A small-molecule ligand and the protein it binds are described below.
Small molecule (SMILES): C[N+](C)(C)[O-]

Sequence of chain 1.F:
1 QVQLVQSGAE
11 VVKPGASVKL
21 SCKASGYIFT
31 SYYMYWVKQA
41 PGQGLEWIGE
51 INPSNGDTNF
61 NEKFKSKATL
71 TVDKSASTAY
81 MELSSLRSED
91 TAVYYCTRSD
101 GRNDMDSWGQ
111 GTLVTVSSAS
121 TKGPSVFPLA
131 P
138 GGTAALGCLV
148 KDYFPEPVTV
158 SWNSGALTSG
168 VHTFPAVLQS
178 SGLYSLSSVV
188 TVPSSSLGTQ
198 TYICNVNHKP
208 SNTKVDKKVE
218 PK

Sequence of chain 1.G:
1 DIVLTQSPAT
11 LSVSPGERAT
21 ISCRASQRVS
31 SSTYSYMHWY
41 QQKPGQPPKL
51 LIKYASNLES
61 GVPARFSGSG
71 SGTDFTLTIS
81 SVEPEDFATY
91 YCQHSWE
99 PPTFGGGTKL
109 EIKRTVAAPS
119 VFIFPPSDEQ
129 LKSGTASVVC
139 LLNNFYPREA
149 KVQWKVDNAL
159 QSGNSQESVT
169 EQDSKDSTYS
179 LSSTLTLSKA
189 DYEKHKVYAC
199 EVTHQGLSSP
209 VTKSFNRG

Binding-site contacts:
Ligand atom CAB contacts residue VAL2 of chain 1.F at 4.3 Å (hydrophobic).
Ligand atom CAB contacts residue GLU59 of chain 1.G at 4.3 Å.
Ligand atom CAB contacts residue ASP106 of chain 1.F at 3.8 Å.
Ligand atom NAC contacts residue SER107 of chain 1.F at 4.5 Å.
Ligand atom CAB contacts residue ARG98 of chain 1.F at 3.8 Å.
Ligand atom CAB contacts residue SER107 of chain 1.F at 3.3 Å.
Ligand atom OAE contacts residue GLU59 of chain 1.G at 3.8 Å.
Ligand atom CAA contacts residue VAL2 of chain 1.F at 3.7 Å (hydrophobic).